Binding-site contacts:
Ligand atom CA1 contacts residue TYR249 of chain 4.A at 3.5 Å (hydrophobic).
Ligand atom OA3 contacts residue GLU259 of chain 4.A at 3.3 Å (salt-bridge).
Ligand atom OA2 contacts residue GLU259 of chain 4.A at 3.4 Å (salt-bridge).
Ligand atom OA3 contacts residue FE21 of chain 4.B at 2.3 Å.
Ligand atom CA6 contacts residue PHE186 of chain 4.A at 3.6 Å (hydrophobic).
Ligand atom OA2 contacts residue FE21 of chain 4.B at 2.1 Å.
Ligand atom CA2 contacts residue FE21 of chain 4.B at 3.0 Å.
Ligand atom CA4 contacts residue HIS240 of chain 4.A at 3.5 Å.
Ligand atom CA2 contacts residue TYR249 of chain 4.A at 3.1 Å (hydrophobic).
Ligand atom OA3 contacts residue HIS145 of chain 4.A at 3.3 Å (h-bond).
Ligand atom OA2 contacts residue HIS240 of chain 4.A at 4.0 Å.
Ligand atom CB1 contacts residue MET174 of chain 4.A at 3.8 Å (hydrophobic).
Ligand atom CB3 contacts residue MET174 of chain 4.A at 4.0 Å (hydrophobic).
Ligand atom OA2 contacts residue HIS209 of chain 4.A at 2.9 Å.
Ligand atom CA5 contacts residue HIS240 of chain 4.A at 3.4 Å.
Ligand atom CA5 contacts residue PHE186 of chain 4.A at 3.6 Å (hydrophobic).
Ligand atom CB2 contacts residue MET174 of chain 4.A at 3.7 Å (hydrophobic).
Ligand atom CA2 contacts residue HIS240 of chain 4.A at 3.5 Å.
Ligand atom CA5 contacts residue ILE172 of chain 4.A at 3.9 Å (hydrophobic).
Ligand atom CB1 contacts residue TYR249 of chain 4.A at 3.6 Å (hydrophobic).
Ligand atom CA4 contacts residue ASN242 of chain 4.A at 3.3 Å.
Ligand atom CL1 contacts residue PHE186 of chain 4.A at 3.9 Å.
Ligand atom CA3 contacts residue PHE186 of chain 4.A at 3.9 Å (hydrophobic).
Ligand atom CA3 contacts residue HIS240 of chain 4.A at 3.3 Å.
Ligand atom OA3 contacts residue HIS194 of chain 4.A at 3.0 Å (h-bond).
Ligand atom OA3 contacts residue HIS240 of chain 4.A at 3.7 Å.
Ligand atom CA4 contacts residue HIS194 of chain 4.A at 3.8 Å.
Ligand atom CA1 contacts residue HIS240 of chain 4.A at 3.5 Å.
Ligand atom CA5 contacts residue ASN242 of chain 4.A at 3.2 Å.
Ligand atom CL1 contacts residue HIS209 of chain 4.A at 4.0 Å.
Ligand atom CA3 contacts residue HIS194 of chain 4.A at 3.6 Å.
Ligand atom CL1 contacts residue VAL147 of chain 4.A at 3.5 Å.
Ligand atom CA3 contacts residue FE21 of chain 4.B at 3.0 Å.
Ligand atom CB6 contacts residue TYR249 of chain 4.A at 3.6 Å (hydrophobic).
Ligand atom CA3 contacts residue TYR249 of chain 4.A at 3.9 Å (hydrophobic).
Ligand atom OA2 contacts residue TYR249 of chain 4.A at 2.6 Å (h-bond).
Ligand atom CB3 contacts residue PHE201 of chain 4.A at 3.7 Å (hydrophobic).
Ligand atom CA6 contacts residue PRO279 of chain 4.A at 3.8 Å (hydrophobic).
Ligand atom CA4 contacts residue PHE186 of chain 4.A at 3.6 Å (hydrophobic).
Ligand atom CA6 contacts residue HIS240 of chain 4.A at 3.6 Å.

Sequence of chain 4.A:
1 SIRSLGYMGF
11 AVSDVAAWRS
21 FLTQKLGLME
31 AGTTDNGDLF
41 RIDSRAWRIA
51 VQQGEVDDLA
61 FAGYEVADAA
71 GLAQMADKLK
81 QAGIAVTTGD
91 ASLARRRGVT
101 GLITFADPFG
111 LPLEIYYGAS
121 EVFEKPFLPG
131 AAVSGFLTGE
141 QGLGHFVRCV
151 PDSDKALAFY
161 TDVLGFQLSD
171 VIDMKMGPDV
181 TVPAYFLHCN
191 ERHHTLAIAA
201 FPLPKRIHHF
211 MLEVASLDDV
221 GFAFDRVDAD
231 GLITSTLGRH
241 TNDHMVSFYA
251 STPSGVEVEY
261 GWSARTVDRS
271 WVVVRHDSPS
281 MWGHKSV

A protein and the small-molecule ligand that binds it are described below.
Small molecule (SMILES): Oc1cccc(-c2ccccc2Cl)c1O